A protein and the small-molecule ligand that binds it are described below.
Small molecule (SMILES): CC1=C(C(=O)O)N[C@H]([C@H](NC(=O)Cc2cccs2)C(=O)O)SC1

Sequence of chain 1.A:
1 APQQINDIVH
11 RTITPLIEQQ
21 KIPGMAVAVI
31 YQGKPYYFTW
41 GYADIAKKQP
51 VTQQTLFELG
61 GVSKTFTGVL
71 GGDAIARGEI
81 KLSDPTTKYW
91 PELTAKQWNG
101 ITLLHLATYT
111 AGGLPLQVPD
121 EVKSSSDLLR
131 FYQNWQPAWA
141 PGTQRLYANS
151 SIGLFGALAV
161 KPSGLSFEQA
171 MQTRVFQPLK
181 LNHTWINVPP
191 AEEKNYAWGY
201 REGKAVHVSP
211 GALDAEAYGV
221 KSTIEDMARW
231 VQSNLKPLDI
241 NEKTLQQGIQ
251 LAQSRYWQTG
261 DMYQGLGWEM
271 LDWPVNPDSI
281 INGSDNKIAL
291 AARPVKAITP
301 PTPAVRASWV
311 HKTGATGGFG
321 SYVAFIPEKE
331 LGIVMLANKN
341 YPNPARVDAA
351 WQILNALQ

Binding-site contacts:
Ligand atom C17 contacts residue SER125 of chain 1.A at 4.0 Å.
Ligand atom C2 contacts residue LYS161 of chain 1.A at 3.8 Å.
Ligand atom S19 contacts residue SER125 of chain 1.A at 3.9 Å.
Ligand atom S19 contacts residue LEU128 of chain 1.A at 3.8 Å.
Ligand atom C6 contacts residue SER125 of chain 1.A at 3.8 Å.
Ligand atom O4B contacts residue LYS161 of chain 1.A at 2.7 Å (salt-bridge).
Ligand atom C4' contacts residue LYS161 of chain 1.A at 3.4 Å.
Ligand atom C15 contacts residue SER124 of chain 1.A at 3.8 Å.
Ligand atom C3 contacts residue LYS161 of chain 1.A at 2.6 Å.
Ligand atom C17 contacts residue ALA212 of chain 1.A at 3.6 Å (hydrophobic).
Ligand atom C17 contacts residue SER124 of chain 1.A at 3.5 Å.
Ligand atom C16 contacts residue LYS123 of chain 1.A at 3.9 Å.
Ligand atom C17 contacts residue VAL122 of chain 1.A at 4.2 Å (hydrophobic).
Ligand atom O12 contacts residue SER125 of chain 1.A at 3.7 Å.
Ligand atom S19 contacts residue SER124 of chain 1.A at 4.1 Å.
Ligand atom C3' contacts residue TYR89 of chain 1.A at 3.6 Å (hydrophobic).
Ligand atom C3' contacts residue TRP90 of chain 1.A at 3.4 Å (hydrophobic).
Ligand atom C2 contacts residue TRP90 of chain 1.A at 3.9 Å (hydrophobic).
Ligand atom S1 contacts residue TRP90 of chain 1.A at 4.1 Å.
Ligand atom S1 contacts residue SER125 of chain 1.A at 3.9 Å.
Ligand atom C14 contacts residue SER124 of chain 1.A at 4.2 Å.
Ligand atom C4 contacts residue TRP90 of chain 1.A at 4.1 Å (hydrophobic).
Ligand atom C3' contacts residue LYS161 of chain 1.A at 1.5 Å.
Ligand atom C16 contacts residue SER125 of chain 1.A at 4.0 Å.
Ligand atom C17 contacts residue LEU128 of chain 1.A at 4.1 Å (hydrophobic).
Ligand atom C14 contacts residue SER125 of chain 1.A at 3.9 Å.
Ligand atom C16 contacts residue ALA212 of chain 1.A at 3.9 Å (hydrophobic).
Ligand atom C11 contacts residue SER125 of chain 1.A at 3.8 Å.
Ligand atom C15 contacts residue SER125 of chain 1.A at 4.0 Å.
Ligand atom C3 contacts residue TRP90 of chain 1.A at 3.6 Å (hydrophobic).
Ligand atom C7 contacts residue SER125 of chain 1.A at 3.5 Å.
Ligand atom S1 contacts residue LEU128 of chain 1.A at 3.9 Å.
Ligand atom O4B contacts residue TRP90 of chain 1.A at 4.0 Å.
Ligand atom C2 contacts residue LEU158 of chain 1.A at 4.3 Å (hydrophobic).
Ligand atom C4' contacts residue TRP90 of chain 1.A at 4.0 Å (hydrophobic).
Ligand atom N5 contacts residue SER125 of chain 1.A at 3.8 Å.
Ligand atom C3' contacts residue LEU158 of chain 1.A at 3.7 Å (hydrophobic).
Ligand atom C4 contacts residue LYS161 of chain 1.A at 3.3 Å.
Ligand atom N10 contacts residue SER125 of chain 1.A at 3.6 Å.
Ligand atom C16 contacts residue SER124 of chain 1.A at 3.5 Å.